The protein below binds the small molecule below.
Small molecule (SMILES): CC(C)=CCOP(=O)(O)O

Sequence of chain 4.A:
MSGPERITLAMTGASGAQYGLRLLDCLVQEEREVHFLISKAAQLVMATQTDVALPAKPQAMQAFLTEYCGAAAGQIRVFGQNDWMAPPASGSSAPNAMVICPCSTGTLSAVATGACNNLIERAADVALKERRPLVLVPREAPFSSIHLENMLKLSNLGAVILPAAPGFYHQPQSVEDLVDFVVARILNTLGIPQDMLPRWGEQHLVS

Sequence of chain 9.A:
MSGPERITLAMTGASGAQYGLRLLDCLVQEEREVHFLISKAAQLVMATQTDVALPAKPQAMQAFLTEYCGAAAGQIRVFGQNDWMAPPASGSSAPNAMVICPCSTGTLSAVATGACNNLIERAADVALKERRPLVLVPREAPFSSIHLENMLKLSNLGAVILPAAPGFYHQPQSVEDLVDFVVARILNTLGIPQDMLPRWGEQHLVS

Sequence of chain 11.A:
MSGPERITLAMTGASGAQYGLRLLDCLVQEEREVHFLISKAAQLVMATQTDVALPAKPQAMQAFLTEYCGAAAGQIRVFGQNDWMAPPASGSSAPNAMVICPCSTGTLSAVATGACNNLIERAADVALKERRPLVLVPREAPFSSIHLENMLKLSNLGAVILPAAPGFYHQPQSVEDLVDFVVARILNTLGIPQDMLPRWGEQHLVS

Binding-site contacts:
Ligand atom CAB contacts residue SER90 of chain 4.A at 3.9 Å.
Ligand atom PAJ contacts residue ARG122 of chain 4.A at 3.8 Å.
Ligand atom OAH contacts residue TYR169 of chain 11.A at 3.7 Å.
Ligand atom CAF contacts residue ARG122 of chain 4.A at 3.6 Å.
Ligand atom OAE contacts residue GLU140 of chain 9.A at 2.4 Å (salt-bridge).
Ligand atom OAE contacts residue LYS129 of chain 4.A at 3.7 Å.
Ligand atom OAH contacts residue GLY91 of chain 4.A at 3.8 Å.
Ligand atom CAA contacts residue TRP200 of chain 11.A at 3.7 Å (hydrophobic).
Ligand atom OAD contacts residue LYS129 of chain 4.A at 2.7 Å (salt-bridge).
Ligand atom OAC contacts residue ARG139 of chain 9.A at 3.1 Å (salt-bridge).
Ligand atom PAJ contacts residue GLU140 of chain 9.A at 3.5 Å.
Ligand atom CAB contacts residue TRP200 of chain 11.A at 3.6 Å (hydrophobic).
Ligand atom OAC contacts residue GLU140 of chain 9.A at 3.9 Å.
Ligand atom OAH contacts residue ARG122 of chain 4.A at 3.5 Å (salt-bridge).
Ligand atom CAG contacts residue TYR169 of chain 11.A at 3.6 Å (hydrophobic).
Ligand atom CAG contacts residue ARG122 of chain 4.A at 3.7 Å.
Ligand atom CAG contacts residue FNR1 of chain 11.C at 3.4 Å.
Ligand atom CAA contacts residue TRP84 of chain 4.A at 3.5 Å (hydrophobic).
Ligand atom PAJ contacts residue GLY91 of chain 4.A at 3.9 Å.
Ligand atom OAC contacts residue TYR169 of chain 11.A at 2.8 Å (h-bond).
Ligand atom CAI contacts residue FNR1 of chain 11.C at 3.5 Å.
Ligand atom CAA contacts residue FNR1 of chain 11.C at 3.7 Å.
Ligand atom CAF contacts residue SER90 of chain 4.A at 3.9 Å.
Ligand atom OAD contacts residue SER90 of chain 4.A at 3.6 Å.
Ligand atom CAG contacts residue SER90 of chain 4.A at 3.8 Å.
Ligand atom OAD contacts residue ARG185 of chain 11.A at 3.8 Å.
Ligand atom CAF contacts residue ALA89 of chain 4.A at 3.6 Å (hydrophobic).
Ligand atom CAI contacts residue SER90 of chain 4.A at 3.7 Å.
Ligand atom OAD contacts residue GLU140 of chain 9.A at 3.8 Å.
Ligand atom PAJ contacts residue LYS129 of chain 4.A at 3.7 Å.
Ligand atom CAB contacts residue TYR169 of chain 11.A at 3.8 Å (hydrophobic).
Ligand atom OAE contacts residue ARG122 of chain 4.A at 3.0 Å (salt-bridge).
Ligand atom OAE contacts residue ARG139 of chain 9.A at 3.7 Å.
Ligand atom PAJ contacts residue TYR169 of chain 11.A at 3.6 Å.
Ligand atom CAF contacts residue FNR1 of chain 11.C at 3.3 Å.
Ligand atom OAD contacts residue GLY91 of chain 4.A at 2.8 Å (h-bond).
Ligand atom OAH contacts residue SER90 of chain 4.A at 2.9 Å (h-bond).
Ligand atom CAB contacts residue FNR1 of chain 11.C at 3.8 Å.
Ligand atom CAA contacts residue ALA89 of chain 4.A at 3.8 Å (hydrophobic).
Ligand atom PAJ contacts residue SER90 of chain 4.A at 3.8 Å.